Binding-site contacts:
Ligand atom N2 contacts residue THR145 of chain 16.F at 4.0 Å.
Ligand atom C2 contacts residue ASN103 of chain 16.F at 3.2 Å.
Ligand atom O5 contacts residue ASN103 of chain 16.F at 2.6 Å (h-bond).
Ligand atom C1 contacts residue THR145 of chain 16.F at 3.4 Å.
Ligand atom C5 contacts residue ASN103 of chain 16.F at 4.0 Å.
Ligand atom C3 contacts residue ASN103 of chain 16.F at 4.5 Å.
Ligand atom C2 contacts residue THR145 of chain 16.F at 4.1 Å.
Ligand atom C5 contacts residue THR145 of chain 16.F at 4.0 Å.
Ligand atom O7 contacts residue LEU147 of chain 16.F at 3.0 Å.
Ligand atom O5 contacts residue THR145 of chain 16.F at 4.0 Å.
Ligand atom C8 contacts residue VAL146 of chain 16.F at 4.5 Å (hydrophobic).
Ligand atom N2 contacts residue ASN103 of chain 16.F at 3.8 Å.
Ligand atom C2 contacts residue LEU147 of chain 16.F at 4.3 Å (hydrophobic).
Ligand atom C1 contacts residue ASN103 of chain 16.F at 1.7 Å.
Ligand atom N2 contacts residue LEU147 of chain 16.F at 3.6 Å.
Ligand atom C8 contacts residue LEU147 of chain 16.F at 3.4 Å (hydrophobic).
Ligand atom C7 contacts residue LEU147 of chain 16.F at 3.1 Å (hydrophobic).
Ligand atom C3 contacts residue THR145 of chain 16.F at 4.1 Å.

A small-molecule ligand and the protein it binds are described below.
Small molecule (SMILES): CC(=O)N[C@@H]1[C@@H](O)[C@H](O)[C@@H](CO)O[C@H]1O

Sequence of chain 16.F:
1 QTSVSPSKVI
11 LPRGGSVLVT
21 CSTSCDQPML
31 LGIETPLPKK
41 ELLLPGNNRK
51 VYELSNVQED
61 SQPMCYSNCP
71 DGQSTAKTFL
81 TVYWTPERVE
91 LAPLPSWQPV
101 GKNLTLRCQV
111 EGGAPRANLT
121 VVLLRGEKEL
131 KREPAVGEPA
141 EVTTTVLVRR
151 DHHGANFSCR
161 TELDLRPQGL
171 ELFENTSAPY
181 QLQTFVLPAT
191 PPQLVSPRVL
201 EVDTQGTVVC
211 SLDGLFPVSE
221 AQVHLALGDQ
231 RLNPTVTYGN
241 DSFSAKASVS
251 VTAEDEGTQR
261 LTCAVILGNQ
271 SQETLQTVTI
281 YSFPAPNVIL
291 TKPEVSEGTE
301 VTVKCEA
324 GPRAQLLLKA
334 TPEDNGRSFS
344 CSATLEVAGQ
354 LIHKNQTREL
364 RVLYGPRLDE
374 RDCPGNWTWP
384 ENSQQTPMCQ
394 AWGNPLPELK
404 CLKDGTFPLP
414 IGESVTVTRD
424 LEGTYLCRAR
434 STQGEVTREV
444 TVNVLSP